Sequence of chain 1.B:
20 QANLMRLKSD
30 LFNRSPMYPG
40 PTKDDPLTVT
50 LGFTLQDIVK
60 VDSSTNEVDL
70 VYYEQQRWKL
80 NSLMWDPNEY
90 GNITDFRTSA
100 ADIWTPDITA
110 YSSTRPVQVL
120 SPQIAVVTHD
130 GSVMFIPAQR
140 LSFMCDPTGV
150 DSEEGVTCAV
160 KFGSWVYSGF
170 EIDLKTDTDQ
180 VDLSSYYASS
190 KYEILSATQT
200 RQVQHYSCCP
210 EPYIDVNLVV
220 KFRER

Sequence of chain 1.A:
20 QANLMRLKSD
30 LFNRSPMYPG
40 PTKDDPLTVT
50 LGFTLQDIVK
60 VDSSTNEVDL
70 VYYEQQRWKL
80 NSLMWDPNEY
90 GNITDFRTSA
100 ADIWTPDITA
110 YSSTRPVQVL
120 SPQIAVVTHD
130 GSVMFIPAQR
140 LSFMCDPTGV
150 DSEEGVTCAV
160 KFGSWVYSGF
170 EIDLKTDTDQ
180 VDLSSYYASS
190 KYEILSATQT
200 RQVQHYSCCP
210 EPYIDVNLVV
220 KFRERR

This small molecule binds to this protein.
Small molecule (SMILES): O=C1C[C@@H]2OCC=C3CN4CC[C@]56c7ccccc7N1[C@H]5[C@H]2[C@H]3C[C@H]46

Binding-site contacts:
Ligand atom CAL contacts residue TYR205 of chain 1.A at 4.3 Å (hydrophobic).
Ligand atom CAD contacts residue CYS208 of chain 1.A at 4.3 Å (hydrophobic).
Ligand atom CAS contacts residue TYR110 of chain 1.A at 3.4 Å (hydrophobic).
Ligand atom CAF contacts residue CYS208 of chain 1.A at 3.9 Å (hydrophobic).
Ligand atom CAQ contacts residue TYR205 of chain 1.A at 4.5 Å (hydrophobic).
Ligand atom OAO contacts residue SER184 of chain 1.B at 4.4 Å.
Ligand atom CAW contacts residue ILE135 of chain 1.B at 3.9 Å (hydrophobic).
Ligand atom CAE contacts residue GLN74 of chain 1.B at 4.4 Å.
Ligand atom CAD contacts residue TYR212 of chain 1.A at 3.5 Å (hydrophobic).
Ligand atom CAU contacts residue TYR212 of chain 1.A at 3.6 Å (hydrophobic).
Ligand atom CAP contacts residue TYR72 of chain 1.B at 3.9 Å (hydrophobic).
Ligand atom CAP contacts residue TYR205 of chain 1.A at 4.0 Å (hydrophobic).
Ligand atom CAQ contacts residue TYR110 of chain 1.A at 3.6 Å (hydrophobic).
Ligand atom CAE contacts residue CYS207 of chain 1.A at 4.0 Å (hydrophobic).
Ligand atom CAQ contacts residue TYR72 of chain 1.B at 3.9 Å (hydrophobic).
Ligand atom CAD contacts residue MET133 of chain 1.B at 3.9 Å (hydrophobic).
Ligand atom CAR contacts residue TYR110 of chain 1.A at 3.7 Å (hydrophobic).
Ligand atom CAV contacts residue TRP164 of chain 1.A at 3.4 Å (hydrophobic).
Ligand atom CAU contacts residue TYR205 of chain 1.A at 3.8 Å (hydrophobic).
Ligand atom CAS contacts residue TRP164 of chain 1.A at 3.9 Å (hydrophobic).
Ligand atom CAP contacts residue TYR110 of chain 1.A at 4.0 Å (hydrophobic).
Ligand atom CAN contacts residue TYR205 of chain 1.A at 3.7 Å (hydrophobic).
Ligand atom CAX contacts residue TRP164 of chain 1.A at 3.1 Å (hydrophobic).
Ligand atom NAY contacts residue TRP164 of chain 1.A at 2.8 Å (h-bond).
Ligand atom CAV contacts residue TYR212 of chain 1.A at 4.1 Å (hydrophobic).
Ligand atom NAY contacts residue SER163 of chain 1.A at 3.9 Å.
Ligand atom OAJ contacts residue CYS207 of chain 1.A at 4.2 Å.
Ligand atom CAG contacts residue TRP164 of chain 1.A at 4.1 Å (hydrophobic).
Ligand atom CAM contacts residue TYR205 of chain 1.A at 3.7 Å (hydrophobic).
Ligand atom CAS contacts residue SER163 of chain 1.A at 3.8 Å.
Ligand atom CAT contacts residue TYR205 of chain 1.A at 3.4 Å (hydrophobic).
Ligand atom OAJ contacts residue TYR205 of chain 1.A at 4.3 Å.
Ligand atom CAC contacts residue MET133 of chain 1.B at 4.3 Å (hydrophobic).
Ligand atom CAW contacts residue TRP164 of chain 1.A at 3.4 Å (hydrophobic).
Ligand atom OAO contacts residue TYR72 of chain 1.B at 3.3 Å.
Ligand atom CAR contacts residue TYR205 of chain 1.A at 4.5 Å (hydrophobic).
Ligand atom CAC contacts residue TYR212 of chain 1.A at 3.5 Å (hydrophobic).
Ligand atom CAE contacts residue CYS208 of chain 1.A at 3.4 Å (hydrophobic).
Ligand atom CAF contacts residue CYS207 of chain 1.A at 3.7 Å (hydrophobic).
Ligand atom CAF contacts residue GLN74 of chain 1.B at 4.5 Å.